This protein binds this small molecule.
Small molecule (SMILES): OC[C@H]1O[C@H](O)[C@@H](O)[C@@H](O)[C@@H]1O

Sequence of chain 1.A:
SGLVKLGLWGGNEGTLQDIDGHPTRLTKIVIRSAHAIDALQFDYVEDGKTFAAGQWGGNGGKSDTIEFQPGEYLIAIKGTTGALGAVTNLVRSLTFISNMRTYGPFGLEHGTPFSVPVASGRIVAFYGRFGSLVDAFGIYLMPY

Binding-site contacts:
Ligand atom O2 contacts residue GLY61 of chain 1.A at 3.6 Å.
Ligand atom C5 contacts residue ALA34 of chain 1.A at 4.2 Å (hydrophobic).
Ligand atom C6 contacts residue LEU133 of chain 1.A at 4.0 Å (hydrophobic).
Ligand atom C6 contacts residue LEU84 of chain 1.A at 4.2 Å (hydrophobic).
Ligand atom O6 contacts residue ALA34 of chain 1.A at 3.3 Å.
Ligand atom C2 contacts residue GLY61 of chain 1.A at 4.4 Å.
Ligand atom O4 contacts residue GLY60 of chain 1.A at 3.9 Å.
Ligand atom O6 contacts residue ALA36 of chain 1.A at 2.9 Å (h-bond).
Ligand atom C4 contacts residue GLY61 of chain 1.A at 3.7 Å.
Ligand atom C6 contacts residue ASP38 of chain 1.A at 3.7 Å.
Ligand atom C5 contacts residue ASP38 of chain 1.A at 4.0 Å.
Ligand atom O1 contacts residue HIS35 of chain 1.A at 4.0 Å.
Ligand atom C4 contacts residue ASP38 of chain 1.A at 3.1 Å.
Ligand atom C3 contacts residue ASP38 of chain 1.A at 4.4 Å.
Ligand atom C1 contacts residue HIS35 of chain 1.A at 4.1 Å.
Ligand atom O3 contacts residue ASP38 of chain 1.A at 4.3 Å.
Ligand atom O2 contacts residue ALA34 of chain 1.A at 3.3 Å.
Ligand atom O4 contacts residue GLY61 of chain 1.A at 4.0 Å.
Ligand atom O4 contacts residue LEU133 of chain 1.A at 3.7 Å.
Ligand atom C1 contacts residue ALA34 of chain 1.A at 3.9 Å (hydrophobic).
Ligand atom C5 contacts residue HIS35 of chain 1.A at 4.4 Å.
Ligand atom O6 contacts residue ASP38 of chain 1.A at 3.1 Å (salt-bridge).
Ligand atom C3 contacts residue GLY61 of chain 1.A at 3.8 Å.
Ligand atom C6 contacts residue ALA34 of chain 1.A at 4.4 Å (hydrophobic).
Ligand atom O3 contacts residue GLY60 of chain 1.A at 3.3 Å.
Ligand atom O3 contacts residue GLY61 of chain 1.A at 2.9 Å (h-bond).
Ligand atom C4 contacts residue GLY60 of chain 1.A at 4.3 Å.
Ligand atom O4 contacts residue ASP38 of chain 1.A at 2.4 Å (salt-bridge).
Ligand atom C6 contacts residue ALA36 of chain 1.A at 3.8 Å (hydrophobic).
Ligand atom C2 contacts residue ALA34 of chain 1.A at 4.2 Å (hydrophobic).
Ligand atom C6 contacts residue HIS35 of chain 1.A at 3.9 Å.
Ligand atom C4 contacts residue ALA34 of chain 1.A at 4.3 Å (hydrophobic).
Ligand atom O5 contacts residue HIS35 of chain 1.A at 3.5 Å (h-bond).
Ligand atom O6 contacts residue HIS35 of chain 1.A at 2.8 Å (h-bond).
Ligand atom C3 contacts residue GLY60 of chain 1.A at 4.4 Å.
Ligand atom O5 contacts residue ALA34 of chain 1.A at 3.4 Å.